Sequence of chain 1.B:
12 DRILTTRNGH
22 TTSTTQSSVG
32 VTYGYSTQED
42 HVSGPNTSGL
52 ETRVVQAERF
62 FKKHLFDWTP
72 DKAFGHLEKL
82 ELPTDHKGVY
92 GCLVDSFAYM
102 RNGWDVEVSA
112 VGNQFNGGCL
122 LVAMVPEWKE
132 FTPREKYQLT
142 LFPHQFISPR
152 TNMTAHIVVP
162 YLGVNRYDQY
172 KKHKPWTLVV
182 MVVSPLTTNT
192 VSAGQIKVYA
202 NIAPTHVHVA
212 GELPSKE

Binding-site contacts:
Ligand atom N contacts residue ILE14 of chain 1.B at 3.5 Å.
Ligand atom O contacts residue ILE14 of chain 1.B at 3.1 Å.
Ligand atom N contacts residue THR16 of chain 1.B at 2.9 Å (h-bond).
Ligand atom CB contacts residue ILE14 of chain 1.B at 4.1 Å (hydrophobic).
Ligand atom C contacts residue ARG18 of chain 1.B at 3.8 Å.
Ligand atom CD2 contacts residue ASP106 of chain 1.B at 4.1 Å.
Ligand atom O contacts residue THR17 of chain 1.B at 3.8 Å.
Ligand atom CA contacts residue ASP12 of chain 1.B at 3.7 Å.
Ligand atom CA contacts residue ILE14 of chain 1.B at 4.0 Å (hydrophobic).
Ligand atom O contacts residue ILE14 of chain 1.B at 3.5 Å (h-bond).
Ligand atom CB contacts residue THR16 of chain 1.B at 4.2 Å.
Ligand atom CD1 contacts residue THR16 of chain 1.B at 3.1 Å.
Ligand atom O contacts residue ARG18 of chain 1.B at 3.0 Å (salt-bridge).
Ligand atom CD1 contacts residue ASP12 of chain 1.B at 3.8 Å.
Ligand atom CG contacts residue THR16 of chain 1.B at 4.0 Å.
Ligand atom O contacts residue THR16 of chain 1.B at 3.1 Å (h-bond).
Ligand atom C contacts residue ILE14 of chain 1.B at 3.4 Å (hydrophobic).
Ligand atom CB contacts residue ARG18 of chain 1.B at 4.2 Å.
Ligand atom CA contacts residue THR16 of chain 1.B at 3.6 Å.
Ligand atom C contacts residue THR16 of chain 1.B at 3.7 Å.
Ligand atom N contacts residue ASP12 of chain 1.B at 4.1 Å.
Ligand atom CA contacts residue ILE14 of chain 1.B at 3.3 Å (hydrophobic).
Ligand atom C contacts residue THR16 of chain 1.B at 4.2 Å.
Ligand atom O contacts residue ARG18 of chain 1.B at 3.6 Å (salt-bridge).
Ligand atom C contacts residue ARG18 of chain 1.B at 4.1 Å.
Ligand atom CD2 contacts residue VAL32 of chain 1.B at 3.9 Å (hydrophobic).
Ligand atom CG contacts residue ILE14 of chain 1.B at 4.2 Å (hydrophobic).
Ligand atom CB contacts residue THR17 of chain 1.B at 4.0 Å.
Ligand atom CG contacts residue THR17 of chain 1.B at 4.3 Å.
Ligand atom C contacts residue ILE14 of chain 1.B at 3.6 Å (hydrophobic).
Ligand atom CB contacts residue LEU15 of chain 1.B at 4.1 Å (hydrophobic).
Ligand atom CD1 contacts residue TYR34 of chain 1.B at 3.0 Å (hydrophobic).
Ligand atom N contacts residue ILE14 of chain 1.B at 3.0 Å (h-bond).
Ligand atom CA contacts residue ARG18 of chain 1.B at 3.8 Å.
Ligand atom CE1 contacts residue ASP12 of chain 1.B at 3.5 Å.
Ligand atom CD2 contacts residue HIS157 of chain 1.B at 3.7 Å.
Ligand atom O contacts residue LEU15 of chain 1.B at 3.5 Å.
Ligand atom C contacts residue ILE14 of chain 1.B at 4.2 Å (hydrophobic).
Ligand atom CD1 contacts residue ILE14 of chain 1.B at 3.6 Å (hydrophobic).
Ligand atom CD2 contacts residue THR17 of chain 1.B at 3.7 Å.

The small molecule below binds the protein below.
Small molecule (SMILES): CC(C)C[C@H](NC(=O)[C@H](C)NC(=O)CNC(=O)[C@@H](N)Cc1ccccc1)C(=O)N[C@@H](CC(C)C)C(=O)N[C@@H](C)C(=O)O